Binding-site contacts:
Ligand atom C7 contacts residue SER641 of chain 1.A at 3.9 Å.
Ligand atom N2 contacts residue SER641 of chain 1.A at 2.9 Å (h-bond).
Ligand atom O4 contacts residue ARG361 of chain 2.A at 3.8 Å.
Ligand atom C3 contacts residue ASN645 of chain 1.A at 3.8 Å.
Ligand atom C2 contacts residue ARG361 of chain 2.A at 3.6 Å.
Ligand atom C3 contacts residue ARG361 of chain 2.A at 3.7 Å.
Ligand atom C3 contacts residue GLU283 of chain 2.A at 3.9 Å.
Ligand atom C1 contacts residue ASN645 of chain 1.A at 1.4 Å.
Ligand atom C3 contacts residue SER641 of chain 1.A at 4.0 Å.
Ligand atom C3 contacts residue ARG361 of chain 2.A at 3.7 Å.
Ligand atom O7 contacts residue GLN747 of chain 1.A at 3.3 Å (h-bond).
Ligand atom C6 contacts residue HIS119 of chain 2.A at 3.9 Å.
Ligand atom C4 contacts residue ARG361 of chain 2.A at 3.5 Å.
Ligand atom O2 contacts residue HIS119 of chain 2.A at 2.9 Å (h-bond).
Ligand atom O4 contacts residue GLU283 of chain 2.A at 2.6 Å (salt-bridge).
Ligand atom C5 contacts residue ASN645 of chain 1.A at 3.5 Å.
Ligand atom C1 contacts residue SER641 of chain 1.A at 3.6 Å.
Ligand atom C2 contacts residue SER641 of chain 1.A at 3.6 Å.
Ligand atom C1 contacts residue GLN747 of chain 1.A at 3.8 Å.
Ligand atom C2 contacts residue ASN645 of chain 1.A at 2.4 Å.
Ligand atom C7 contacts residue ASN645 of chain 1.A at 3.8 Å.
Ligand atom C8 contacts residue SER638 of chain 1.A at 3.5 Å.
Ligand atom C5 contacts residue GLU283 of chain 2.A at 3.8 Å.
Ligand atom C2 contacts residue GLU283 of chain 2.A at 3.5 Å.
Ligand atom N2 contacts residue GLN747 of chain 1.A at 3.6 Å (h-bond).
Ligand atom C5 contacts residue HIS119 of chain 2.A at 4.0 Å.
Ligand atom O5 contacts residue ASN645 of chain 1.A at 2.2 Å (h-bond).
Ligand atom O5 contacts residue HIS119 of chain 2.A at 3.4 Å.
Ligand atom O3 contacts residue GLU283 of chain 2.A at 3.7 Å.
Ligand atom O3 contacts residue ARG361 of chain 2.A at 3.0 Å (salt-bridge).
Ligand atom N2 contacts residue ASN645 of chain 1.A at 2.9 Å (h-bond).
Ligand atom C8 contacts residue ALA642 of chain 1.A at 3.8 Å (hydrophobic).
Ligand atom O2 contacts residue GLU283 of chain 2.A at 2.7 Å (salt-bridge).
Ligand atom C2 contacts residue GLN747 of chain 1.A at 3.8 Å.
Ligand atom C7 contacts residue GLN747 of chain 1.A at 3.4 Å.
Ligand atom C1 contacts residue ARG361 of chain 2.A at 3.9 Å.
Ligand atom C8 contacts residue SER641 of chain 1.A at 3.9 Å.
Ligand atom O2 contacts residue ARG361 of chain 2.A at 3.4 Å (salt-bridge).
Ligand atom C8 contacts residue TYR284 of chain 2.A at 3.7 Å (hydrophobic).
Ligand atom C4 contacts residue GLU283 of chain 2.A at 3.6 Å.

A small-molecule ligand and the protein it binds are described below.
Small molecule (SMILES): CC(=O)N[C@H]1[C@H](O[C@H]2[C@H](O)[C@@H](NC(C)=O)CO[C@@H]2CO)O[C@H](CO)[C@@H](O[C@@H]2O[C@H](CO)[C@@H](O)[C@H](O[C@H]3O[C@H](CO)[C@@H](O)[C@H](O)[C@@H]3O)[C@@H]2O)[C@@H]1O

Sequence of chain 2.A:
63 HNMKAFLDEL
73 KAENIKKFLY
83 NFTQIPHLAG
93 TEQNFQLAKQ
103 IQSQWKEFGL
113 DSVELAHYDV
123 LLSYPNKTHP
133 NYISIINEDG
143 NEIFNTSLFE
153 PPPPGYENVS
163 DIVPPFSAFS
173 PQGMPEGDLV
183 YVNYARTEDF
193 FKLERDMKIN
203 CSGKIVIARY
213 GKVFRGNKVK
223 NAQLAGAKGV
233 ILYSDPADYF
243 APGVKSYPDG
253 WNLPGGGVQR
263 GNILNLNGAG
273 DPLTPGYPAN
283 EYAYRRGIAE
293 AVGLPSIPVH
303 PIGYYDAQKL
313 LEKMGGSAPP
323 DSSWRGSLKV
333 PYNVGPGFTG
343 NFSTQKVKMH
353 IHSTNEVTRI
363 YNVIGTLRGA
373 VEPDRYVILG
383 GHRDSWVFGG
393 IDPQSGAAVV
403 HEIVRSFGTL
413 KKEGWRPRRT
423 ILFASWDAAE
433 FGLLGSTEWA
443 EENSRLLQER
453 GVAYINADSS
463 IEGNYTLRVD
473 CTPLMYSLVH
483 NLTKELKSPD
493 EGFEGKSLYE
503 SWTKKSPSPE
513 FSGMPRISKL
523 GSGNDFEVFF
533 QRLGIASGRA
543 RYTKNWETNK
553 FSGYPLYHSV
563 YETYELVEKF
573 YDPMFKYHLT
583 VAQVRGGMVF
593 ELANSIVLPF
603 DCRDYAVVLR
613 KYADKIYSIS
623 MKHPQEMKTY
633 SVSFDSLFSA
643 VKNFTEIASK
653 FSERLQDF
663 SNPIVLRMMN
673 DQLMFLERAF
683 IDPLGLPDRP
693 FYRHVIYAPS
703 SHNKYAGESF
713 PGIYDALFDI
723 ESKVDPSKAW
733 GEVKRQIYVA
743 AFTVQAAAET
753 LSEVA

Sequence of chain 1.A:
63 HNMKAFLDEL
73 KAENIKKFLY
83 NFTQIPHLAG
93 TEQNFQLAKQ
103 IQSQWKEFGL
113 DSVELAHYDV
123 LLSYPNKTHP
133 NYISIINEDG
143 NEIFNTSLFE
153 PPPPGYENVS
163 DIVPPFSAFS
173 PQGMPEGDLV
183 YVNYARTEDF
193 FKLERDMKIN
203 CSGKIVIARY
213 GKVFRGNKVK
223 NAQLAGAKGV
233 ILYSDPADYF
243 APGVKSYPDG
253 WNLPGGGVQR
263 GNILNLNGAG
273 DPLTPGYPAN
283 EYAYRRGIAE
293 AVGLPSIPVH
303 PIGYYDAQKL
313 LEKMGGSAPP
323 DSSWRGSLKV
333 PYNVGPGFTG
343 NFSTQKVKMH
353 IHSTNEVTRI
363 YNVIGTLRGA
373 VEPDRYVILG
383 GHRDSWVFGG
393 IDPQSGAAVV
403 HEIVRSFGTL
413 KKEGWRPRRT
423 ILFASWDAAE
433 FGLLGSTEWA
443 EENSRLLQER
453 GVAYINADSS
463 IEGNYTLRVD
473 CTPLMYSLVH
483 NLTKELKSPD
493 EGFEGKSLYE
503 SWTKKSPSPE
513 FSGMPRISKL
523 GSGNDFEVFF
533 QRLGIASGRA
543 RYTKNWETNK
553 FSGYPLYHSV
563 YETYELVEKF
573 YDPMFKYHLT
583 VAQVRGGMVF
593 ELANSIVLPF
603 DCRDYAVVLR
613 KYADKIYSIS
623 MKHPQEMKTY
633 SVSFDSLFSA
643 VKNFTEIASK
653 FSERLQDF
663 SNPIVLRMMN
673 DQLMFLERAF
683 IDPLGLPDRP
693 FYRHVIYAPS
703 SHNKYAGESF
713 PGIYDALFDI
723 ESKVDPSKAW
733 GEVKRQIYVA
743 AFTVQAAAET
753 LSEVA